The small molecule below binds the protein below.
Small molecule (SMILES): CC(=O)N[C@@H]1[C@@H](O)[C@H](O)[C@@H](CO)O[C@H]1O

Sequence of chain 1.C:
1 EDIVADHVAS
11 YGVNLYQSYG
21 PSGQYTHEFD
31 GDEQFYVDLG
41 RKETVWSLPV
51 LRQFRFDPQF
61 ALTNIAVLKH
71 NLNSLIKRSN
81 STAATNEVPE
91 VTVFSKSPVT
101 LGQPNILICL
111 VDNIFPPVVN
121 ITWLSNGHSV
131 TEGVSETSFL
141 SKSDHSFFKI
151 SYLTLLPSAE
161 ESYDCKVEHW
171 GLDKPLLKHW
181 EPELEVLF

Binding-site contacts:
Ligand atom C7 contacts residue HIS169 of chain 1.C at 4.4 Å.
Ligand atom C7 contacts residue TRP170 of chain 1.C at 4.1 Å (hydrophobic).
Ligand atom O7 contacts residue HIS169 of chain 1.C at 4.4 Å.
Ligand atom C4 contacts residue ASN120 of chain 1.C at 4.2 Å.
Ligand atom N2 contacts residue ASN120 of chain 1.C at 2.9 Å (h-bond).
Ligand atom O5 contacts residue ASN120 of chain 1.C at 2.3 Å (h-bond).
Ligand atom C2 contacts residue GLU168 of chain 1.C at 4.4 Å.
Ligand atom C1 contacts residue GLU168 of chain 1.C at 4.2 Å.
Ligand atom C8 contacts residue TRP170 of chain 1.C at 2.9 Å (hydrophobic).
Ligand atom O7 contacts residue GLU168 of chain 1.C at 3.5 Å.
Ligand atom C2 contacts residue ASN120 of chain 1.C at 2.4 Å.
Ligand atom C1 contacts residue ASN120 of chain 1.C at 1.4 Å.
Ligand atom O5 contacts residue GLU168 of chain 1.C at 4.1 Å.
Ligand atom C3 contacts residue ASN120 of chain 1.C at 3.8 Å.
Ligand atom C8 contacts residue HIS169 of chain 1.C at 3.7 Å.
Ligand atom C5 contacts residue ASN120 of chain 1.C at 3.6 Å.
Ligand atom C7 contacts residue GLU168 of chain 1.C at 3.9 Å.
Ligand atom C7 contacts residue ASN120 of chain 1.C at 3.7 Å.
Ligand atom C8 contacts residue GLU168 of chain 1.C at 3.9 Å.
Ligand atom O7 contacts residue ASN120 of chain 1.C at 4.0 Å.